The small molecule below binds the protein below.
Small molecule (SMILES): CC(=O)N[C@@H]1[C@@H](O)[C@H](O)[C@@H](CO)O[C@H]1O

Sequence of chain 1.F:
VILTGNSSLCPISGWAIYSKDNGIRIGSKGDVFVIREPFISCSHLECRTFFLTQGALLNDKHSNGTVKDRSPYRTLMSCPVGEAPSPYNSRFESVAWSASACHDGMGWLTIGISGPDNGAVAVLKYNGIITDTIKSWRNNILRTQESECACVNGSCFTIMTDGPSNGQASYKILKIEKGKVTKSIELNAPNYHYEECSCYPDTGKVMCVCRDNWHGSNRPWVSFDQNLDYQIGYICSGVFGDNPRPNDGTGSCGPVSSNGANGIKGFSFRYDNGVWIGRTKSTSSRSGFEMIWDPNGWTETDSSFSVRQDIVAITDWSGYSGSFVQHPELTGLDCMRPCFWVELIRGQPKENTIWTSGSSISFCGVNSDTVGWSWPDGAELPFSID

Binding-site contacts:
Ligand atom C4 contacts residue ASN81 of chain 1.F at 4.2 Å.
Ligand atom C6 contacts residue THR83 of chain 1.F at 3.4 Å.
Ligand atom O5 contacts residue ASN81 of chain 1.F at 2.2 Å (h-bond).
Ligand atom C1 contacts residue ASN81 of chain 1.F at 1.4 Å.
Ligand atom O6 contacts residue THR83 of chain 1.F at 4.2 Å.
Ligand atom N2 contacts residue ASN81 of chain 1.F at 3.0 Å (h-bond).
Ligand atom O7 contacts residue ASN81 of chain 1.F at 3.2 Å (h-bond).
Ligand atom O5 contacts residue THR83 of chain 1.F at 3.0 Å (h-bond).
Ligand atom C6 contacts residue ASN81 of chain 1.F at 4.5 Å.
Ligand atom C2 contacts residue ASN81 of chain 1.F at 2.5 Å.
Ligand atom C3 contacts residue ASN81 of chain 1.F at 3.8 Å.
Ligand atom C5 contacts residue ASN81 of chain 1.F at 3.6 Å.
Ligand atom C8 contacts residue ILE371 of chain 1.F at 4.0 Å (hydrophobic).
Ligand atom C5 contacts residue THR83 of chain 1.F at 3.5 Å.
Ligand atom C7 contacts residue ASN81 of chain 1.F at 3.3 Å.
Ligand atom C1 contacts residue THR83 of chain 1.F at 4.0 Å.